Sequence of chain 1.D:
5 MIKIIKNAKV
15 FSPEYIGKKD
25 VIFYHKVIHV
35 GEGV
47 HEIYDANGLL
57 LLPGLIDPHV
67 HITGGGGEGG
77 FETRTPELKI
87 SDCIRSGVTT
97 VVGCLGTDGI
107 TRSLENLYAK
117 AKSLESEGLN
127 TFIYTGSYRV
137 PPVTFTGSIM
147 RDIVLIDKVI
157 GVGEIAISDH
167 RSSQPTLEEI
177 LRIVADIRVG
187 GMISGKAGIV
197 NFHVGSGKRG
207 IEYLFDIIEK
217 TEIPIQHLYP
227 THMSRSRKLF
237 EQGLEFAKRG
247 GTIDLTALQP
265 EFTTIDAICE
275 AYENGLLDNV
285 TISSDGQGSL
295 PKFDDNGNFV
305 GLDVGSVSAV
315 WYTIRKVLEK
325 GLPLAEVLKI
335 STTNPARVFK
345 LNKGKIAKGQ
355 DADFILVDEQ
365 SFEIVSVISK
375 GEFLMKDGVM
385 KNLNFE

This protein binds this small molecule.
Small molecule (SMILES): CC(C)C[C@H](NC(=O)C[C@H](N)C(=O)O)C(=O)O

Binding-site contacts:
Ligand atom C08 contacts residue PRO295 of chain 1.D at 3.8 Å (hydrophobic).
Ligand atom C11 contacts residue ARG231 of chain 1.D at 3.4 Å.
Ligand atom N06 contacts residue PRO295 of chain 1.D at 3.9 Å.
Ligand atom O04 contacts residue THR103 of chain 1.D at 3.2 Å (h-bond).
Ligand atom O05 contacts residue SER293 of chain 1.D at 3.7 Å.
Ligand atom C14 contacts residue SER293 of chain 1.D at 3.4 Å.
Ligand atom O04 contacts residue ARG167 of chain 1.D at 3.9 Å.
Ligand atom N07 contacts residue ZN1 of chain 1.BA at 2.2 Å.
Ligand atom C09 contacts residue ARG231 of chain 1.D at 4.0 Å.
Ligand atom C13 contacts residue ARG167 of chain 1.D at 3.4 Å.
Ligand atom C13 contacts residue SER293 of chain 1.D at 3.6 Å.
Ligand atom N06 contacts residue ARG167 of chain 1.D at 3.4 Å (salt-bridge).
Ligand atom O01 contacts residue ARG231 of chain 1.D at 2.9 Å (salt-bridge).
Ligand atom C15 contacts residue HIS199 of chain 1.D at 3.8 Å.
Ligand atom O02 contacts residue SER293 of chain 1.D at 3.0 Å (h-bond).
Ligand atom C15 contacts residue ARG231 of chain 1.D at 2.5 Å.
Ligand atom O02 contacts residue ASP289 of chain 1.D at 2.9 Å (salt-bridge).
Ligand atom C16 contacts residue ZN1 of chain 1.BA at 3.4 Å.
Ligand atom C17 contacts residue GLU74 of chain 1.D at 3.9 Å.
Ligand atom O01 contacts residue HIS228 of chain 1.D at 2.8 Å.
Ligand atom O01 contacts residue HIS199 of chain 1.D at 3.2 Å.
Ligand atom O05 contacts residue GLY292 of chain 1.D at 3.8 Å.
Ligand atom O03 contacts residue ARG231 of chain 1.D at 1.4 Å (salt-bridge).
Ligand atom N07 contacts residue HIS67 of chain 1.D at 3.2 Å (h-bond).
Ligand atom C14 contacts residue ARG167 of chain 1.D at 4.0 Å.
Ligand atom O02 contacts residue HIS228 of chain 1.D at 3.8 Å.
Ligand atom O04 contacts residue GLY72 of chain 1.D at 3.8 Å.
Ligand atom N07 contacts residue ASP289 of chain 1.D at 3.4 Å (salt-bridge).
Ligand atom O05 contacts residue HIS67 of chain 1.D at 3.4 Å (h-bond).
Ligand atom C14 contacts residue ZN1 of chain 1.CA at 4.0 Å.
Ligand atom O05 contacts residue GLY72 of chain 1.D at 3.7 Å.
Ligand atom C13 contacts residue TYR134 of chain 1.D at 3.5 Å (hydrophobic).
Ligand atom O02 contacts residue ZN1 of chain 1.CA at 4.0 Å.
Ligand atom O01 contacts residue ZN1 of chain 1.CA at 3.8 Å.
Ligand atom C10 contacts residue ARG231 of chain 1.D at 4.0 Å.
Ligand atom C16 contacts residue TYR134 of chain 1.D at 3.6 Å (hydrophobic).
Ligand atom O04 contacts residue GLU74 of chain 1.D at 2.7 Å (salt-bridge).
Ligand atom C15 contacts residue HIS228 of chain 1.D at 3.7 Å.
Ligand atom O02 contacts residue ZN1 of chain 1.BA at 3.7 Å.
Ligand atom C10 contacts residue HIS228 of chain 1.D at 3.9 Å.